This protein binds this small molecule.
Small molecule (SMILES): O=c1[nH]c(=O)n([C@@H]2O[C@H](COP(=O)(O)O)[C@@H](O)[C@H]2O)cc1F

Sequence of chain 1.H:
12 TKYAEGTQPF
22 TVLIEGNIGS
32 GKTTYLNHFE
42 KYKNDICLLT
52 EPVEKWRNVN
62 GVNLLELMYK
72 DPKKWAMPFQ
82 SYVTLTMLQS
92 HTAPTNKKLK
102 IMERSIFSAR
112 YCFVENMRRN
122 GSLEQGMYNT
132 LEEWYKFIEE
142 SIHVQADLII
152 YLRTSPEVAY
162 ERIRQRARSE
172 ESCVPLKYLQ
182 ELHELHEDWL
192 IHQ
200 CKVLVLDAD

Binding-site contacts:
Ligand atom C2' contacts residue PHE114 of chain 1.H at 3.7 Å (hydrophobic).
Ligand atom O5' contacts residue ARG105 of chain 1.H at 3.2 Å (salt-bridge).
Ligand atom O4 contacts residue ALA110 of chain 1.H at 3.4 Å.
Ligand atom O3' contacts residue GLU172 of chain 1.H at 3.1 Å.
Ligand atom O4' contacts residue LEU66 of chain 1.H at 3.6 Å.
Ligand atom O4' contacts residue TRP57 of chain 1.H at 3.6 Å.
Ligand atom C2 contacts residue PHE114 of chain 1.H at 3.6 Å (hydrophobic).
Ligand atom C4 contacts residue VAL84 of chain 1.H at 3.9 Å (hydrophobic).
Ligand atom C5 contacts residue TRP57 of chain 1.H at 3.9 Å (hydrophobic).
Ligand atom C2 contacts residue GLN81 of chain 1.H at 3.5 Å.
Ligand atom O4 contacts residue GLN81 of chain 1.H at 3.3 Å (h-bond).
Ligand atom N3 contacts residue GLN81 of chain 1.H at 2.7 Å (h-bond).
Ligand atom O4 contacts residue VAL84 of chain 1.H at 3.5 Å.
Ligand atom N3 contacts residue PHE114 of chain 1.H at 3.3 Å.
Ligand atom O3' contacts residue ILE29 of chain 1.H at 3.9 Å.
Ligand atom C5 contacts residue PHE114 of chain 1.H at 3.6 Å (hydrophobic).
Ligand atom C4 contacts residue GLN81 of chain 1.H at 3.6 Å.
Ligand atom C3' contacts residue TYR70 of chain 1.H at 3.7 Å (hydrophobic).
Ligand atom C6 contacts residue TRP57 of chain 1.H at 3.7 Å (hydrophobic).
Ligand atom F5 contacts residue TRP57 of chain 1.H at 3.8 Å.
Ligand atom C6 contacts residue ARG105 of chain 1.H at 3.4 Å.
Ligand atom F5 contacts residue PHE114 of chain 1.H at 3.9 Å.
Ligand atom O2 contacts residue PHE80 of chain 1.H at 3.2 Å.
Ligand atom C3' contacts residue GLU172 of chain 1.H at 3.6 Å.
Ligand atom O3' contacts residue TYR70 of chain 1.H at 2.6 Å (h-bond).
Ligand atom C5 contacts residue GLU52 of chain 1.H at 3.9 Å.
Ligand atom C2 contacts residue PHE80 of chain 1.H at 3.7 Å (hydrophobic).
Ligand atom C6 contacts residue GLU52 of chain 1.H at 3.5 Å.
Ligand atom F5 contacts residue MET88 of chain 1.H at 3.7 Å.
Ligand atom C5' contacts residue GLU52 of chain 1.H at 3.1 Å.
Ligand atom F5 contacts residue ARG105 of chain 1.H at 3.8 Å.
Ligand atom O2 contacts residue PHE114 of chain 1.H at 3.9 Å.
Ligand atom O4 contacts residue PHE114 of chain 1.H at 3.5 Å.
Ligand atom C2' contacts residue TYR70 of chain 1.H at 3.5 Å (hydrophobic).
Ligand atom O5' contacts residue GLU52 of chain 1.H at 2.6 Å (salt-bridge).
Ligand atom O2 contacts residue MET69 of chain 1.H at 3.5 Å.
Ligand atom F5 contacts residue GLU52 of chain 1.H at 3.4 Å.
Ligand atom C4 contacts residue PHE114 of chain 1.H at 3.4 Å (hydrophobic).
Ligand atom O2 contacts residue GLN81 of chain 1.H at 3.6 Å (h-bond).
Ligand atom C2' contacts residue ILE29 of chain 1.H at 3.8 Å (hydrophobic).